Sequence of chain 2.A:
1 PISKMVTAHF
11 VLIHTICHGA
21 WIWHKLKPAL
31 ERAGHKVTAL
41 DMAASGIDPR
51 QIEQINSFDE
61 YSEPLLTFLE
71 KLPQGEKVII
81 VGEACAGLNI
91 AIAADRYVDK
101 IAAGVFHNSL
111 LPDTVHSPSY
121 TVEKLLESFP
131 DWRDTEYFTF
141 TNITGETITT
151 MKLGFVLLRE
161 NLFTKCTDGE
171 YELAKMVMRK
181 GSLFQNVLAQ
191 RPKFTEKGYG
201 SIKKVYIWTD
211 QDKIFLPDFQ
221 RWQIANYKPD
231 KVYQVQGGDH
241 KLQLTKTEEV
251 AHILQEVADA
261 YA

Binding-site contacts:
Ligand atom N5 contacts residue HIS240 of chain 2.A at 2.6 Å (h-bond).
Ligand atom O6 contacts residue CYS85 of chain 2.A at 3.4 Å (h-bond).
Ligand atom C3 contacts residue TRP132 of chain 2.A at 3.6 Å (hydrophobic).
Ligand atom C1 contacts residue ALA84 of chain 2.A at 4.3 Å (hydrophobic).
Ligand atom C4 contacts residue HIS18 of chain 2.A at 4.4 Å.
Ligand atom C2 contacts residue ILE16 of chain 2.A at 4.2 Å (hydrophobic).
Ligand atom C1 contacts residue LEU162 of chain 2.A at 4.3 Å (hydrophobic).
Ligand atom C2 contacts residue LEU162 of chain 2.A at 4.2 Å (hydrophobic).
Ligand atom O6 contacts residue THR15 of chain 2.A at 2.9 Å (h-bond).
Ligand atom C2 contacts residue HIS18 of chain 2.A at 4.4 Å.
Ligand atom C4 contacts residue HIS240 of chain 2.A at 3.4 Å.
Ligand atom O6 contacts residue ILE16 of chain 2.A at 4.1 Å.
Ligand atom N5 contacts residue HIS18 of chain 2.A at 4.2 Å.
Ligand atom C4 contacts residue LEU162 of chain 2.A at 3.7 Å (hydrophobic).
Ligand atom C4 contacts residue THR15 of chain 2.A at 3.5 Å.
Ligand atom C2 contacts residue TRP132 of chain 2.A at 4.1 Å (hydrophobic).
Ligand atom C2 contacts residue LEU153 of chain 2.A at 3.8 Å (hydrophobic).
Ligand atom N5 contacts residue THR15 of chain 2.A at 3.4 Å.
Ligand atom N5 contacts residue ALA84 of chain 2.A at 3.6 Å.
Ligand atom C1 contacts residue THR15 of chain 2.A at 4.0 Å.
Ligand atom C3 contacts residue PHE215 of chain 2.A at 3.7 Å (hydrophobic).
Ligand atom O6 contacts residue PHE215 of chain 2.A at 4.3 Å.
Ligand atom C3 contacts residue ILE214 of chain 2.A at 3.8 Å (hydrophobic).
Ligand atom N5 contacts residue LEU162 of chain 2.A at 3.5 Å.
Ligand atom O6 contacts residue ALA84 of chain 2.A at 3.7 Å.
Ligand atom C1 contacts residue PHE215 of chain 2.A at 4.5 Å (hydrophobic).
Ligand atom C4 contacts residue ALA84 of chain 2.A at 3.8 Å (hydrophobic).
Ligand atom C2 contacts residue THR15 of chain 2.A at 4.3 Å.
Ligand atom N5 contacts residue LYS241 of chain 2.A at 3.7 Å.

The protein below binds the small molecule below.
Small molecule (SMILES): CC(C)(O)C#N